The small molecule below binds the protein below.
Small molecule (SMILES): N[C@@H](CCS)C(=O)O

Sequence of chain 2.B:
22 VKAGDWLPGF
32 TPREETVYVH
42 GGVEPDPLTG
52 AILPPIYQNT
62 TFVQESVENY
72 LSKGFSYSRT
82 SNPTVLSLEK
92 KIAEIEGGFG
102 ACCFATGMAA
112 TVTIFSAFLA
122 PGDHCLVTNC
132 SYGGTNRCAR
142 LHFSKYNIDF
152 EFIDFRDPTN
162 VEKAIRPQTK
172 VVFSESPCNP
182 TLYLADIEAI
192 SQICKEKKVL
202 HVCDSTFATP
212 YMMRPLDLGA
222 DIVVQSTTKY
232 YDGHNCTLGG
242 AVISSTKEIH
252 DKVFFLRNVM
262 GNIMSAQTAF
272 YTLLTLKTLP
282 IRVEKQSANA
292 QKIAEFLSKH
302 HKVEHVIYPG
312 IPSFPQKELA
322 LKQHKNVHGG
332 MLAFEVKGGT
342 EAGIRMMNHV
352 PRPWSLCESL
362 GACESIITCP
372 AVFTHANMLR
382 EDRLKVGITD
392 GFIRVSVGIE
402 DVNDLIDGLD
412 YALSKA

Binding-site contacts:
Ligand atom CG contacts residue ARG80 of chain 2.A at 4.4 Å.
Ligand atom OXT contacts residue LEU361 of chain 2.B at 4.3 Å.
Ligand atom O contacts residue SER360 of chain 2.B at 2.9 Å (h-bond).
Ligand atom OXT contacts residue ASN180 of chain 2.B at 3.2 Å (h-bond).
Ligand atom O contacts residue GLU359 of chain 2.B at 3.6 Å.
Ligand atom N contacts residue LYS230 of chain 2.B at 2.9 Å (salt-bridge).
Ligand atom CG contacts residue THR375 of chain 2.B at 3.8 Å.
Ligand atom N contacts residue TYR133 of chain 2.B at 2.8 Å (h-bond).
Ligand atom OXT contacts residue ARG395 of chain 2.B at 2.9 Å (salt-bridge).
Ligand atom O contacts residue ARG395 of chain 2.B at 2.7 Å (salt-bridge).
Ligand atom N contacts residue TYR78 of chain 2.A at 3.7 Å.
Ligand atom N contacts residue SER360 of chain 2.B at 4.2 Å.
Ligand atom C contacts residue ARG395 of chain 2.B at 3.4 Å.
Ligand atom SD contacts residue TYR133 of chain 2.B at 3.4 Å (h-bond).
Ligand atom O contacts residue THR375 of chain 2.B at 3.8 Å.
Ligand atom OXT contacts residue TYR133 of chain 2.B at 3.0 Å.
Ligand atom OXT contacts residue THR375 of chain 2.B at 3.2 Å.
Ligand atom CB contacts residue ARG80 of chain 2.A at 3.9 Å.
Ligand atom CB contacts residue TYR133 of chain 2.B at 1.4 Å (hydrophobic).
Ligand atom CA contacts residue THR375 of chain 2.B at 4.4 Å.
Ligand atom C contacts residue ASN180 of chain 2.B at 4.4 Å.
Ligand atom CG contacts residue GLU359 of chain 2.B at 3.5 Å.
Ligand atom C contacts residue SER360 of chain 2.B at 3.8 Å.
Ligand atom CB contacts residue PLP1 of chain 2.D at 4.5 Å.
Ligand atom CB contacts residue THR375 of chain 2.B at 4.0 Å.
Ligand atom N contacts residue PLP1 of chain 2.D at 3.0 Å.
Ligand atom C contacts residue THR375 of chain 2.B at 3.7 Å.
Ligand atom CA contacts residue TYR78 of chain 2.A at 4.4 Å (hydrophobic).
Ligand atom CG contacts residue TYR133 of chain 2.B at 2.7 Å (hydrophobic).
Ligand atom SD contacts residue TYR78 of chain 2.A at 4.0 Å.
Ligand atom SD contacts residue ARG80 of chain 2.A at 3.7 Å.
Ligand atom CA contacts residue PLP1 of chain 2.D at 4.3 Å.
Ligand atom C contacts residue TYR133 of chain 2.B at 3.5 Å (hydrophobic).
Ligand atom CA contacts residue TYR133 of chain 2.B at 2.6 Å (hydrophobic).
Ligand atom SD contacts residue GLU359 of chain 2.B at 3.6 Å.
Ligand atom CA contacts residue SER360 of chain 2.B at 4.2 Å.
Ligand atom CA contacts residue LYS230 of chain 2.B at 4.2 Å.

Sequence of chain 2.A:
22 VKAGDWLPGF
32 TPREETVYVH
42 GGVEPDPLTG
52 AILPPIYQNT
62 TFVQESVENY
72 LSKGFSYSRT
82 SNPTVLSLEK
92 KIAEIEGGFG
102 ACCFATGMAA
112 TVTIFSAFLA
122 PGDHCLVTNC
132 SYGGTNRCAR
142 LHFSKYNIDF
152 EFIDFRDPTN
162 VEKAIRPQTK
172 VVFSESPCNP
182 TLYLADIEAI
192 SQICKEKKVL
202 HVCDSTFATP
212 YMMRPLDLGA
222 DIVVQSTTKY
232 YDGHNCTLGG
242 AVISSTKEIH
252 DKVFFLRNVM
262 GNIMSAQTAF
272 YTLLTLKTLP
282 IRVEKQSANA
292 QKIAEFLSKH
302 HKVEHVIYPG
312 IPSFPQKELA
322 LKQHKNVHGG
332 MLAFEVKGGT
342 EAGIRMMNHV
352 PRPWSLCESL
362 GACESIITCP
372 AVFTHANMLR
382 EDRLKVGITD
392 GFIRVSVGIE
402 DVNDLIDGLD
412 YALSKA